Binding-site contacts:
Ligand atom C8 contacts residue THR333 of chain 1.A at 4.4 Å.
Ligand atom C1 contacts residue ASN331 of chain 1.A at 1.4 Å.
Ligand atom C6 contacts residue GLN580 of chain 1.A at 3.1 Å.
Ligand atom O5 contacts residue ASN331 of chain 1.A at 2.4 Å (h-bond).
Ligand atom C3 contacts residue ASN331 of chain 1.A at 3.8 Å.
Ligand atom N2 contacts residue ASN331 of chain 1.A at 2.8 Å (h-bond).
Ligand atom C5 contacts residue ASN331 of chain 1.A at 3.7 Å.
Ligand atom C4 contacts residue ASN331 of chain 1.A at 4.2 Å.
Ligand atom C7 contacts residue ASN331 of chain 1.A at 3.5 Å.
Ligand atom O5 contacts residue GLN580 of chain 1.A at 3.9 Å.
Ligand atom C5 contacts residue GLN580 of chain 1.A at 4.1 Å.
Ligand atom O7 contacts residue ASN331 of chain 1.A at 3.7 Å.
Ligand atom C2 contacts residue ASN331 of chain 1.A at 2.4 Å.
Ligand atom O6 contacts residue GLN580 of chain 1.A at 2.5 Å (h-bond).
Ligand atom O6 contacts residue THR581 of chain 1.A at 4.3 Å.

Sequence of chain 1.A:
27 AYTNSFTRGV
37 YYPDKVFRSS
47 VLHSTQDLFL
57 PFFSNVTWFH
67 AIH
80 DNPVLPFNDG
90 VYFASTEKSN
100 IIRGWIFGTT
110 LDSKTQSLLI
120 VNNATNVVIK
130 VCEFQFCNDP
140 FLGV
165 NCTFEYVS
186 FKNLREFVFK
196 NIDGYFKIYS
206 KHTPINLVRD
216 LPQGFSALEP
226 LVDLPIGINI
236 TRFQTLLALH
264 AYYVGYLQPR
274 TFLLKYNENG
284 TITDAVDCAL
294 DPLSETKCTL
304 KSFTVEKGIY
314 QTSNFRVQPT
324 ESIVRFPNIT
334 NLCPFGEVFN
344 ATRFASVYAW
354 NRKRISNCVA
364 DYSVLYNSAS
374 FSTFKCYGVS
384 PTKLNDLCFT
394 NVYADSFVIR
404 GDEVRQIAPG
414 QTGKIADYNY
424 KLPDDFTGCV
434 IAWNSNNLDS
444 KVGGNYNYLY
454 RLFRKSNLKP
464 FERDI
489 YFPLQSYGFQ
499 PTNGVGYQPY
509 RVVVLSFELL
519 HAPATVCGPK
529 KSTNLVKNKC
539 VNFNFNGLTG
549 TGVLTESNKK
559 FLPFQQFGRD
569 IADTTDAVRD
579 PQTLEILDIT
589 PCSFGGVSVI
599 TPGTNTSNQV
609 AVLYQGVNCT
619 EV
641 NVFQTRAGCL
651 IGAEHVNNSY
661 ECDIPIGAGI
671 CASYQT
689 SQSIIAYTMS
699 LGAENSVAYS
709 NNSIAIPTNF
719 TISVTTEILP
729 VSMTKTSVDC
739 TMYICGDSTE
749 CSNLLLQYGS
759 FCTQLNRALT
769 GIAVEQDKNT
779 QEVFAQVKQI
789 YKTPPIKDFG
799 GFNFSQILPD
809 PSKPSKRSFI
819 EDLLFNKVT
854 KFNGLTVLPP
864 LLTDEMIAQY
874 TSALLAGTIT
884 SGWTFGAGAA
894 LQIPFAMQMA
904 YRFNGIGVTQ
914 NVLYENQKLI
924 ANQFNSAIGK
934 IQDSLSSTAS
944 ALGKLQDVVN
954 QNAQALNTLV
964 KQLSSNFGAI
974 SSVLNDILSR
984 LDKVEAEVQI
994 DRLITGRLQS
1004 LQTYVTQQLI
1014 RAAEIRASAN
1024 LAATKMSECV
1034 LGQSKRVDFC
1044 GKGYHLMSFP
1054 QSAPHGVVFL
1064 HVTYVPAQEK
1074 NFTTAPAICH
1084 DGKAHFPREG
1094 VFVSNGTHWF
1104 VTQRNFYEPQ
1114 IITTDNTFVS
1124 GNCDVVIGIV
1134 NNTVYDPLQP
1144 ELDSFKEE

This small molecule binds to this protein.
Small molecule (SMILES): CC(=O)N[C@@H]1[C@@H](O)[C@H](O)[C@@H](CO)O[C@H]1O